Sequence of chain 1.B:
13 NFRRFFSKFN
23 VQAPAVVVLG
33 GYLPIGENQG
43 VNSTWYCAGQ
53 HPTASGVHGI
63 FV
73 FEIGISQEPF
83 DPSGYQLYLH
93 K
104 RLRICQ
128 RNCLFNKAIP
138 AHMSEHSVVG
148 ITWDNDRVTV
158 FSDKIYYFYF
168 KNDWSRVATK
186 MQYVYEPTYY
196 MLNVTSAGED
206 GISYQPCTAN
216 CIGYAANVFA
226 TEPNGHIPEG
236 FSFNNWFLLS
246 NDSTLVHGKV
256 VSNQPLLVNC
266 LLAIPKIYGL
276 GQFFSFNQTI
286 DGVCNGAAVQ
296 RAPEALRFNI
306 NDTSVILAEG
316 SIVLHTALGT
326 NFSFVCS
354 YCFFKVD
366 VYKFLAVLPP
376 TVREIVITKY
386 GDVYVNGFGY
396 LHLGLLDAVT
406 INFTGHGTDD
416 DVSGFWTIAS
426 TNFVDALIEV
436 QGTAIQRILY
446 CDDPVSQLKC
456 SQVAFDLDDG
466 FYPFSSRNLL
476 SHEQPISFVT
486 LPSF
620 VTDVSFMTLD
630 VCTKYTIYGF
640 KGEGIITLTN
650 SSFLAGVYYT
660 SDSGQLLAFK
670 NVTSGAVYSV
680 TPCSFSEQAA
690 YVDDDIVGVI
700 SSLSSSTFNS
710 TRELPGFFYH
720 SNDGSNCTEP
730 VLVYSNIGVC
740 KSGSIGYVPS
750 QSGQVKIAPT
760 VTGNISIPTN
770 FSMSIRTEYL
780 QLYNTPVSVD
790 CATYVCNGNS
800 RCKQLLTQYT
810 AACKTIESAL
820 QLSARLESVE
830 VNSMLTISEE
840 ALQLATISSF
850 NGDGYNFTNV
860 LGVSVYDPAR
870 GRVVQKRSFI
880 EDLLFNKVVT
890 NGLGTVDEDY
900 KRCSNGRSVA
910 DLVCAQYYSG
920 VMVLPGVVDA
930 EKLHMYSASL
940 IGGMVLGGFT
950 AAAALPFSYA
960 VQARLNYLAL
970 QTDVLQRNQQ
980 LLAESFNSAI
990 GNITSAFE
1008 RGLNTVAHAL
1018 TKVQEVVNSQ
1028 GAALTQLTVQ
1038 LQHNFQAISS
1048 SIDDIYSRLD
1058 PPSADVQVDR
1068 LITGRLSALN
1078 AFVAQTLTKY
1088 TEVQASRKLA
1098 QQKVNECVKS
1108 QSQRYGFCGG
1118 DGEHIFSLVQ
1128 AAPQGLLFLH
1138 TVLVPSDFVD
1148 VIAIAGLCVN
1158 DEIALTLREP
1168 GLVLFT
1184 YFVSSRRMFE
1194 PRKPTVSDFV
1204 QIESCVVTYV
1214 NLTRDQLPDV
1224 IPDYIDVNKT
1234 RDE

A small-molecule ligand and the protein it binds are described below.
Small molecule (SMILES): CC(=O)N[C@H]1[C@H](O[C@H]2[C@H](O)[C@@H](NC(C)=O)CO[C@@H]2CO)O[C@H](CO)[C@@H](O)[C@@H]1O

Binding-site contacts:
Ligand atom C2 contacts residue ASN855 of chain 1.B at 2.5 Å.
Ligand atom O7 contacts residue ASN855 of chain 1.B at 3.8 Å.
Ligand atom O5 contacts residue THR857 of chain 1.B at 4.0 Å.
Ligand atom O5 contacts residue ASN855 of chain 1.B at 2.3 Å (h-bond).
Ligand atom C7 contacts residue ASN855 of chain 1.B at 3.2 Å.
Ligand atom C5 contacts residue THR857 of chain 1.B at 4.2 Å.
Ligand atom C1 contacts residue THR857 of chain 1.B at 4.1 Å.
Ligand atom O6 contacts residue THR857 of chain 1.B at 3.4 Å.
Ligand atom C3 contacts residue ASN855 of chain 1.B at 3.8 Å.
Ligand atom C6 contacts residue THR857 of chain 1.B at 4.1 Å.
Ligand atom N2 contacts residue ASN855 of chain 1.B at 2.9 Å (h-bond).
Ligand atom C6 contacts residue ASN858 of chain 1.B at 3.8 Å.
Ligand atom C8 contacts residue ASN855 of chain 1.B at 3.1 Å.
Ligand atom C4 contacts residue ASN855 of chain 1.B at 4.2 Å.
Ligand atom O6 contacts residue ASN858 of chain 1.B at 4.1 Å.
Ligand atom C1 contacts residue ASN855 of chain 1.B at 1.4 Å.
Ligand atom C5 contacts residue ASN855 of chain 1.B at 3.6 Å.